Sequence of chain 1.D:
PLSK

The protein below binds the small molecule below.
Small molecule (SMILES): N[C@@H](CO)C(=O)N[C@@H](CO)C(=O)N[C@H]1CSSC[C@@H](C=O)NC(=O)[C@H](CO)NC(=O)[C@H](CO)NC1=O

Sequence of chain 1.A:
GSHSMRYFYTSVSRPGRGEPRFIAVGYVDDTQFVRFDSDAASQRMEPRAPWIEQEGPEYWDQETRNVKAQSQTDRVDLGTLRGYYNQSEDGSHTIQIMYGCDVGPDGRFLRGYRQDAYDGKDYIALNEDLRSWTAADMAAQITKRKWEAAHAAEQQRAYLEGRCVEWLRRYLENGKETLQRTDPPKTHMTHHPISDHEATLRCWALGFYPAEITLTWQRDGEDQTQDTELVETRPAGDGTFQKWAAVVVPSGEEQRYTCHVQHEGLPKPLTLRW

Binding-site contacts:
Ligand atom C contacts residue ASN66 of chain 1.A at 3.8 Å.
Ligand atom CB contacts residue TYR159 of chain 1.A at 3.5 Å (hydrophobic).
Ligand atom O contacts residue GLN70 of chain 1.A at 3.8 Å.
Ligand atom OG contacts residue GLN155 of chain 1.A at 3.6 Å.
Ligand atom C contacts residue TYR99 of chain 1.A at 3.8 Å (hydrophobic).
Ligand atom CA contacts residue GLU63 of chain 1.A at 3.4 Å.
Ligand atom CA contacts residue TYR99 of chain 1.A at 3.5 Å (hydrophobic).
Ligand atom CB contacts residue TYR99 of chain 1.A at 3.4 Å (hydrophobic).
Ligand atom CB contacts residue ASN66 of chain 1.A at 3.2 Å.
Ligand atom CB contacts residue ARG163 of chain 1.A at 3.8 Å.
Ligand atom O contacts residue ARG163 of chain 1.A at 3.8 Å.
Ligand atom O contacts residue GLN155 of chain 1.A at 3.3 Å.
Ligand atom CB contacts residue TRP167 of chain 1.A at 3.5 Å (hydrophobic).
Ligand atom O contacts residue TYR7 of chain 1.A at 3.7 Å.
Ligand atom CA contacts residue TYR171 of chain 1.A at 3.5 Å (hydrophobic).
Ligand atom C contacts residue TYR7 of chain 1.A at 3.3 Å (hydrophobic).
Ligand atom SG contacts residue TYR99 of chain 1.A at 3.5 Å (h-bond).
Ligand atom O contacts residue LEU2 of chain 1.D at 3.7 Å.
Ligand atom N contacts residue TRP167 of chain 1.A at 3.9 Å.
Ligand atom OG contacts residue ARG163 of chain 1.A at 2.9 Å (salt-bridge).
Ligand atom N contacts residue TYR99 of chain 1.A at 3.1 Å (h-bond).
Ligand atom N contacts residue TYR171 of chain 1.A at 2.7 Å (h-bond).
Ligand atom OG contacts residue GLU63 of chain 1.A at 2.6 Å (salt-bridge).
Ligand atom O contacts residue ASN66 of chain 1.A at 3.4 Å (h-bond).
Ligand atom O contacts residue ASN66 of chain 1.A at 3.5 Å.
Ligand atom CB contacts residue TYR9 of chain 1.A at 3.7 Å (hydrophobic).
Ligand atom N contacts residue GLU63 of chain 1.A at 3.0 Å (salt-bridge).
Ligand atom CA contacts residue TYR7 of chain 1.A at 3.3 Å (hydrophobic).
Ligand atom CA contacts residue ASN66 of chain 1.A at 3.4 Å.
Ligand atom CA contacts residue TYR159 of chain 1.A at 3.8 Å (hydrophobic).
Ligand atom O contacts residue TYR159 of chain 1.A at 2.6 Å (h-bond).
Ligand atom CA contacts residue TYR159 of chain 1.A at 3.4 Å (hydrophobic).
Ligand atom C contacts residue LEU2 of chain 1.D at 3.3 Å (hydrophobic).
Ligand atom O contacts residue ARG114 of chain 1.A at 3.7 Å.
Ligand atom CB contacts residue GLN155 of chain 1.A at 3.5 Å.
Ligand atom CB contacts residue GLU63 of chain 1.A at 3.3 Å.
Ligand atom C contacts residue TYR159 of chain 1.A at 3.5 Å (hydrophobic).
Ligand atom OG contacts residue ASN66 of chain 1.A at 3.0 Å (h-bond).
Ligand atom N contacts residue TYR159 of chain 1.A at 3.4 Å.
Ligand atom N contacts residue TYR7 of chain 1.A at 2.9 Å (h-bond).